A protein and the small-molecule ligand that binds it are described below.
Small molecule (SMILES): Cc1ccc(CNCCc2ccccc2F)s1

Sequence of chain 2.A:
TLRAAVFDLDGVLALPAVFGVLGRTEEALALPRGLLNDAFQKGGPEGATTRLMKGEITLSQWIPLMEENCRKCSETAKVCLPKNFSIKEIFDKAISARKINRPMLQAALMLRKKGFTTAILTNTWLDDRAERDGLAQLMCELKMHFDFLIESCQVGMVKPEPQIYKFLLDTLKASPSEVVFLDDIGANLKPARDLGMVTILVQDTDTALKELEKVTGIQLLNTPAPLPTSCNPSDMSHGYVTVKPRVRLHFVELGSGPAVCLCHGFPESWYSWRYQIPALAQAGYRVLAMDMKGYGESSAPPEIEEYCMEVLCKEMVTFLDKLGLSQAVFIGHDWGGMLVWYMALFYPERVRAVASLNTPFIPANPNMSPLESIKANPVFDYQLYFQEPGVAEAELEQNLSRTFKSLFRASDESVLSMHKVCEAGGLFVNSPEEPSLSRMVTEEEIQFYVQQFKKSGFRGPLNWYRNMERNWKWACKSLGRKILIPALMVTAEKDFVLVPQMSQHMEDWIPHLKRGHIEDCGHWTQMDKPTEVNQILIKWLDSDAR

Binding-site contacts:
Ligand atom C10 contacts residue ASP335 of chain 2.A at 3.0 Å.
Ligand atom C10 contacts residue TYR466 of chain 2.A at 3.5 Å (hydrophobic).
Ligand atom C14 contacts residue TYR383 of chain 2.A at 3.9 Å (hydrophobic).
Ligand atom C10 contacts residue TYR383 of chain 2.A at 3.4 Å (hydrophobic).
Ligand atom C10 contacts residue LEU499 of chain 2.A at 3.9 Å (hydrophobic).
Ligand atom C17 contacts residue LEU408 of chain 2.A at 3.4 Å (hydrophobic).
Ligand atom C4 contacts residue GLN384 of chain 2.A at 4.0 Å.
Ligand atom C2 contacts residue TYR383 of chain 2.A at 3.8 Å (hydrophobic).
Ligand atom C7 contacts residue PHE267 of chain 2.A at 4.0 Å (hydrophobic).
Ligand atom C11 contacts residue TRP336 of chain 2.A at 3.7 Å (hydrophobic).
Ligand atom C7 contacts residue TYR466 of chain 2.A at 4.1 Å (hydrophobic).
Ligand atom C12 contacts residue ASP335 of chain 2.A at 3.6 Å.
Ligand atom S1 contacts residue TRP336 of chain 2.A at 3.9 Å.
Ligand atom C5 contacts residue TYR383 of chain 2.A at 3.6 Å (hydrophobic).
Ligand atom C15 contacts residue ASP335 of chain 2.A at 3.1 Å.
Ligand atom N9 contacts residue TYR466 of chain 2.A at 2.5 Å (h-bond).
Ligand atom C11 contacts residue MET339 of chain 2.A at 3.5 Å (hydrophobic).
Ligand atom C5 contacts residue TYR466 of chain 2.A at 3.9 Å (hydrophobic).
Ligand atom S1 contacts residue ASP335 of chain 2.A at 3.8 Å.
Ligand atom C14 contacts residue TYR466 of chain 2.A at 4.0 Å (hydrophobic).
Ligand atom C2 contacts residue LEU499 of chain 2.A at 3.9 Å (hydrophobic).
Ligand atom C3 contacts residue TRP336 of chain 2.A at 3.9 Å (hydrophobic).
Ligand atom C4 contacts residue TRP336 of chain 2.A at 4.1 Å (hydrophobic).
Ligand atom C15 contacts residue TYR466 of chain 2.A at 3.1 Å (hydrophobic).
Ligand atom C2 contacts residue ASP335 of chain 2.A at 3.8 Å.
Ligand atom N9 contacts residue ASP335 of chain 2.A at 2.9 Å (salt-bridge).
Ligand atom C12 contacts residue PHE267 of chain 2.A at 3.6 Å (hydrophobic).
Ligand atom C6 contacts residue TRP525 of chain 2.A at 3.9 Å (hydrophobic).
Ligand atom C14 contacts residue PHE267 of chain 2.A at 3.7 Å (hydrophobic).
Ligand atom N9 contacts residue TYR383 of chain 2.A at 3.0 Å (h-bond).
Ligand atom F8 contacts residue HIS524 of chain 2.A at 2.9 Å.
Ligand atom C12 contacts residue TYR466 of chain 2.A at 3.2 Å (hydrophobic).
Ligand atom C2 contacts residue TYR466 of chain 2.A at 3.8 Å (hydrophobic).
Ligand atom C15 contacts residue TYR383 of chain 2.A at 3.4 Å (hydrophobic).
Ligand atom C13 contacts residue TRP525 of chain 2.A at 3.9 Å (hydrophobic).
Ligand atom C16 contacts residue LEU408 of chain 2.A at 4.0 Å (hydrophobic).
Ligand atom C13 contacts residue LEU408 of chain 2.A at 3.9 Å (hydrophobic).
Ligand atom F8 contacts residue TRP525 of chain 2.A at 3.5 Å.
Ligand atom C5 contacts residue GLN384 of chain 2.A at 3.4 Å.
Ligand atom C17 contacts residue MET419 of chain 2.A at 4.0 Å (hydrophobic).